Binding-site contacts:
Ligand atom C3 contacts residue ASN185 of chain 1.M at 3.8 Å.
Ligand atom C7 contacts residue ASN185 of chain 1.M at 3.7 Å.
Ligand atom O5 contacts residue THR186 of chain 1.M at 4.3 Å.
Ligand atom C8 contacts residue ASN185 of chain 1.M at 4.4 Å.
Ligand atom O7 contacts residue ASN185 of chain 1.M at 4.1 Å.
Ligand atom C1 contacts residue ASN185 of chain 1.M at 1.4 Å.
Ligand atom C2 contacts residue ASN185 of chain 1.M at 2.5 Å.
Ligand atom C6 contacts residue SER187 of chain 1.M at 4.4 Å.
Ligand atom O5 contacts residue ASN185 of chain 1.M at 2.3 Å (h-bond).
Ligand atom C4 contacts residue ASN185 of chain 1.M at 4.0 Å.
Ligand atom C5 contacts residue ASN185 of chain 1.M at 3.6 Å.
Ligand atom N2 contacts residue ASN185 of chain 1.M at 3.2 Å (h-bond).

Sequence of chain 1.M:
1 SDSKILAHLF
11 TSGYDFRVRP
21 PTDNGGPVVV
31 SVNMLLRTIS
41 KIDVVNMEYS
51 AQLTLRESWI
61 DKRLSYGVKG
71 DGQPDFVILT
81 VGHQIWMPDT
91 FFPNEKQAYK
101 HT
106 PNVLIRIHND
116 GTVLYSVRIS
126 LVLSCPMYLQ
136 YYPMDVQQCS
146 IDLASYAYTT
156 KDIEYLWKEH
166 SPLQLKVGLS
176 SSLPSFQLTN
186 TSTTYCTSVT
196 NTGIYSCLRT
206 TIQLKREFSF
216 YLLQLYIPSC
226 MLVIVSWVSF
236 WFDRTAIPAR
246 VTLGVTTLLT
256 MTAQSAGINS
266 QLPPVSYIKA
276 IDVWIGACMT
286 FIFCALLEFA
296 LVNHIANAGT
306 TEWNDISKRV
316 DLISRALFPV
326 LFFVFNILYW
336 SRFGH

The protein below binds the small molecule below.
Small molecule (SMILES): CC(=O)N[C@@H]1[C@@H](O)[C@H](O)[C@@H](CO)O[C@H]1O